The small molecule below binds the protein below.
Small molecule (SMILES): CC(=O)N[C@H]1[C@H](O[C@H]2[C@H](O)[C@@H](NC(C)=O)CO[C@@H]2CO)O[C@H](CO)[C@@H](O[C@@H]2O[C@H](CO)[C@@H](O)[C@H](O)[C@@H]2O)[C@@H]1O

Sequence of chain 5.E:
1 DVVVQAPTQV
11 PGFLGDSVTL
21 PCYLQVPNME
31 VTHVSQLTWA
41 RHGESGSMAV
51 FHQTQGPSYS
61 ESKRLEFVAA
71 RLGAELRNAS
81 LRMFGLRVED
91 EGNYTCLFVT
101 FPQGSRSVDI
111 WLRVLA

Binding-site contacts:
Ligand atom C5 contacts residue ALA69 of chain 5.E at 4.4 Å (hydrophobic).
Ligand atom C3 contacts residue ASN78 of chain 5.E at 4.0 Å.
Ligand atom C6 contacts residue ALA69 of chain 5.E at 4.1 Å (hydrophobic).
Ligand atom C1 contacts residue SER80 of chain 5.E at 3.8 Å.
Ligand atom N2 contacts residue ASN78 of chain 5.E at 3.2 Å (h-bond).
Ligand atom C1 contacts residue ALA69 of chain 5.E at 4.3 Å (hydrophobic).
Ligand atom O5 contacts residue ALA69 of chain 5.E at 3.5 Å.
Ligand atom C1 contacts residue ASN78 of chain 5.E at 1.4 Å.
Ligand atom O7 contacts residue ASN78 of chain 5.E at 4.0 Å.
Ligand atom C6 contacts residue VAL68 of chain 5.E at 3.1 Å (hydrophobic).
Ligand atom C5 contacts residue SER80 of chain 5.E at 4.0 Å.
Ligand atom O5 contacts residue ASN78 of chain 5.E at 2.2 Å (h-bond).
Ligand atom C4 contacts residue ASN78 of chain 5.E at 4.2 Å.
Ligand atom C5 contacts residue ASN78 of chain 5.E at 3.5 Å.
Ligand atom O6 contacts residue ALA69 of chain 5.E at 4.0 Å.
Ligand atom C7 contacts residue TYR23 of chain 5.E at 4.0 Å (hydrophobic).
Ligand atom C6 contacts residue ASN78 of chain 5.E at 4.5 Å.
Ligand atom C5 contacts residue VAL68 of chain 5.E at 4.4 Å (hydrophobic).
Ligand atom O5 contacts residue SER80 of chain 5.E at 4.1 Å.
Ligand atom C7 contacts residue ASN78 of chain 5.E at 3.9 Å.
Ligand atom C8 contacts residue TYR23 of chain 5.E at 3.3 Å (hydrophobic).
Ligand atom O7 contacts residue TYR23 of chain 5.E at 4.2 Å.
Ligand atom C2 contacts residue ASN78 of chain 5.E at 2.7 Å.
Ligand atom O6 contacts residue VAL68 of chain 5.E at 3.8 Å.